Sequence of chain 1.B:
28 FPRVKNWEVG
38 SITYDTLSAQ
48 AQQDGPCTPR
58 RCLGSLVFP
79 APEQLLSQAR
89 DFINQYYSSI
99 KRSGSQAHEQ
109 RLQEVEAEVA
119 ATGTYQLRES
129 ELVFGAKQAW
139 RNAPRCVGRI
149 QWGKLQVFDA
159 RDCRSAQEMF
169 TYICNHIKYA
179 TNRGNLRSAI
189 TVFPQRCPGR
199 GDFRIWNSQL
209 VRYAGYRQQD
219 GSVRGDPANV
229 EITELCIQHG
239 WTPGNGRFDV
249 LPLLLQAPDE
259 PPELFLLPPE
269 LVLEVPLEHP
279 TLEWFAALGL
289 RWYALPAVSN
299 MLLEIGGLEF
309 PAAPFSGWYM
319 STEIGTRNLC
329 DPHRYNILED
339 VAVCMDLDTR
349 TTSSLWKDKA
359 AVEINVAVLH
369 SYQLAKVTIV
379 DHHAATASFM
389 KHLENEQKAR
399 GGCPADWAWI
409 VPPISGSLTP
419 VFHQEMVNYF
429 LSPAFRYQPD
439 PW

The small molecule below binds the protein below.
Small molecule (SMILES): Cc1cc(N)nc(CCCN2CC(F)(F)C2)c1

Binding-site contacts:
Ligand atom N02 contacts residue GLU321 of chain 1.B at 2.8 Å (salt-bridge).
Ligand atom C02 contacts residue HEM1 of chain 1.Q at 3.6 Å.
Ligand atom C13 contacts residue HEM1 of chain 1.Q at 3.7 Å.
Ligand atom C03 contacts residue PRO294 of chain 1.B at 3.9 Å (hydrophobic).
Ligand atom C03 contacts residue TRP316 of chain 1.B at 3.9 Å (hydrophobic).
Ligand atom F16 contacts residue GOL1 of chain 1.V at 3.8 Å.
Ligand atom C06 contacts residue GLU321 of chain 1.B at 3.4 Å.
Ligand atom C04 contacts residue HEM1 of chain 1.Q at 4.1 Å.
Ligand atom C02 contacts residue TRP316 of chain 1.B at 3.7 Å (hydrophobic).
Ligand atom N02 contacts residue MET318 of chain 1.B at 4.0 Å.
Ligand atom C10 contacts residue VAL296 of chain 1.B at 4.1 Å (hydrophobic).
Ligand atom C10 contacts residue GLN207 of chain 1.B at 3.9 Å.
Ligand atom N11 contacts residue HEM1 of chain 1.Q at 2.9 Å (h-bond).
Ligand atom C09 contacts residue VAL296 of chain 1.B at 3.7 Å (hydrophobic).
Ligand atom C02 contacts residue PRO294 of chain 1.B at 4.0 Å (hydrophobic).
Ligand atom C07 contacts residue SER314 of chain 1.B at 3.9 Å.
Ligand atom C05 contacts residue PRO294 of chain 1.B at 4.1 Å (hydrophobic).
Ligand atom C07 contacts residue PHE313 of chain 1.B at 3.7 Å (hydrophobic).
Ligand atom N01 contacts residue HEM1 of chain 1.Q at 4.1 Å.
Ligand atom N02 contacts residue TYR317 of chain 1.B at 3.9 Å.
Ligand atom C08 contacts residue HEM1 of chain 1.Q at 4.1 Å.
Ligand atom C03 contacts residue HEM1 of chain 1.Q at 3.3 Å.
Ligand atom C12 contacts residue HEM1 of chain 1.Q at 3.0 Å.
Ligand atom N01 contacts residue GLU321 of chain 1.B at 2.6 Å (salt-bridge).
Ligand atom C09 contacts residue HEM1 of chain 1.Q at 3.8 Å.
Ligand atom C06 contacts residue PRO294 of chain 1.B at 4.1 Å (hydrophobic).
Ligand atom C14 contacts residue HEM1 of chain 1.Q at 2.9 Å.
Ligand atom C05 contacts residue VAL296 of chain 1.B at 3.7 Å (hydrophobic).
Ligand atom C02 contacts residue GLU321 of chain 1.B at 3.5 Å.
Ligand atom N01 contacts residue PRO294 of chain 1.B at 4.1 Å.
Ligand atom N02 contacts residue HEM1 of chain 1.Q at 3.2 Å.
Ligand atom N02 contacts residue TRP316 of chain 1.B at 2.8 Å (h-bond).
Ligand atom C07 contacts residue GLY315 of chain 1.B at 3.6 Å.
Ligand atom F16 contacts residue HEM1 of chain 1.Q at 3.4 Å.
Ligand atom C04 contacts residue PRO294 of chain 1.B at 3.8 Å (hydrophobic).
Ligand atom F16 contacts residue TRP407 of chain 1.B at 4.0 Å.
Ligand atom C08 contacts residue GLU321 of chain 1.B at 3.2 Å.
Ligand atom C07 contacts residue PRO294 of chain 1.B at 3.6 Å (hydrophobic).
Ligand atom C07 contacts residue HEM1 of chain 1.Q at 3.7 Å.
Ligand atom C10 contacts residue HEM1 of chain 1.Q at 3.5 Å.